Sequence of chain 1.B:
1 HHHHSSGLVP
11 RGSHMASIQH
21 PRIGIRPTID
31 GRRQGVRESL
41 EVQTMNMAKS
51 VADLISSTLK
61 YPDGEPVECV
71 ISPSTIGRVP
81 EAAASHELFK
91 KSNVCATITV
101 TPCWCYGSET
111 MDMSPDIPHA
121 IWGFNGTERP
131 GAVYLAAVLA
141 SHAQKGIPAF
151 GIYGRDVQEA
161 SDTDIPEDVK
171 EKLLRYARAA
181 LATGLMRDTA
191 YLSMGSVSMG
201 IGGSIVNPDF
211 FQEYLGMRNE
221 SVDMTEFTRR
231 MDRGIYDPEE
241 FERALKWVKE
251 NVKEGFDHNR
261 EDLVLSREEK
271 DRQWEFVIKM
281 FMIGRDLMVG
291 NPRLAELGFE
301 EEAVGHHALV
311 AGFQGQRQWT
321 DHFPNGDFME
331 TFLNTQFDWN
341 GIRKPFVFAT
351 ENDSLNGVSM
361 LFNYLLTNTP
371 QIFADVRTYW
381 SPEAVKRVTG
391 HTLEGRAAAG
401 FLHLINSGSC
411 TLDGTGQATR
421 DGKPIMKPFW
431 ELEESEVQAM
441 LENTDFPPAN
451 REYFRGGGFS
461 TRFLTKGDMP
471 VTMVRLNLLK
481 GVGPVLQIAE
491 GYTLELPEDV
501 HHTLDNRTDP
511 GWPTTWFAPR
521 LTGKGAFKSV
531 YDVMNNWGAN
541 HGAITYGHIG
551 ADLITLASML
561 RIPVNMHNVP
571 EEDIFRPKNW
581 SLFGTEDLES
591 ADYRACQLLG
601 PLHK

A protein and the small-molecule ligand that binds it are described below.
Small molecule (SMILES): C[C@@H]1O[C@@H](O)[C@@H](O)[C@H](O)[C@@H]1O

Binding-site contacts:
Ligand atom O3 contacts residue ASP338 of chain 1.B at 3.6 Å.
Ligand atom C3 contacts residue GLY341 of chain 1.B at 4.4 Å.
Ligand atom C4 contacts residue ASP338 of chain 1.B at 3.9 Å.
Ligand atom O4 contacts residue ASP338 of chain 1.B at 3.1 Å (salt-bridge).
Ligand atom O2 contacts residue ILE342 of chain 1.B at 4.0 Å.
Ligand atom C6 contacts residue GLN438 of chain 1.B at 4.3 Å.
Ligand atom C6 contacts residue ASN251 of chain 1.B at 3.3 Å.
Ligand atom O3 contacts residue TRP339 of chain 1.B at 4.3 Å.
Ligand atom C1 contacts residue GLU434 of chain 1.B at 3.0 Å.
Ligand atom O4 contacts residue TRP247 of chain 1.B at 3.4 Å (h-bond).
Ligand atom C3 contacts residue TRP247 of chain 1.B at 4.3 Å (hydrophobic).
Ligand atom O4 contacts residue PHE337 of chain 1.B at 3.9 Å.
Ligand atom C5 contacts residue TRP247 of chain 1.B at 3.4 Å (hydrophobic).
Ligand atom O5 contacts residue GLU434 of chain 1.B at 4.0 Å.
Ligand atom C2 contacts residue GLU434 of chain 1.B at 3.5 Å.
Ligand atom O3 contacts residue ASN340 of chain 1.B at 4.5 Å.
Ligand atom C1 contacts residue VAL437 of chain 1.B at 3.9 Å (hydrophobic).
Ligand atom O5 contacts residue VAL437 of chain 1.B at 3.3 Å.
Ligand atom C4 contacts residue TRP247 of chain 1.B at 3.0 Å (hydrophobic).
Ligand atom C6 contacts residue TRP247 of chain 1.B at 3.1 Å (hydrophobic).
Ligand atom O5 contacts residue GLN438 of chain 1.B at 4.0 Å.
Ligand atom O4 contacts residue VAL437 of chain 1.B at 4.5 Å.
Ligand atom O1 contacts residue GLU434 of chain 1.B at 2.7 Å (salt-bridge).
Ligand atom C6 contacts residue VAL437 of chain 1.B at 4.4 Å (hydrophobic).
Ligand atom O3 contacts residue GLY341 of chain 1.B at 3.1 Å.
Ligand atom O3 contacts residue ILE342 of chain 1.B at 4.2 Å.
Ligand atom O2 contacts residue GLU434 of chain 1.B at 2.9 Å (salt-bridge).
Ligand atom C6 contacts residue LEU441 of chain 1.B at 3.7 Å (hydrophobic).
Ligand atom C5 contacts residue VAL437 of chain 1.B at 4.4 Å (hydrophobic).
Ligand atom C2 contacts residue ILE342 of chain 1.B at 4.4 Å (hydrophobic).
Ligand atom O1 contacts residue GLN438 of chain 1.B at 4.2 Å.
Ligand atom C3 contacts residue ASP338 of chain 1.B at 4.4 Å.